Binding-site contacts:
Ligand atom C18 contacts residue LEU366 of chain 1.A at 4.1 Å (hydrophobic).
Ligand atom C11 contacts residue PHE352 of chain 1.A at 4.2 Å (hydrophobic).
Ligand atom C2 contacts residue PHE352 of chain 1.A at 4.3 Å (hydrophobic).
Ligand atom C19 contacts residue ALA362 of chain 1.A at 4.1 Å (hydrophobic).
Ligand atom C21 contacts residue PRO345 of chain 1.A at 4.2 Å (hydrophobic).
Ligand atom C1 contacts residue ALA362 of chain 1.A at 4.5 Å (hydrophobic).
Ligand atom C23 contacts residue PRO345 of chain 1.A at 4.5 Å (hydrophobic).
Ligand atom C26 contacts residue LEU344 of chain 1.A at 4.1 Å (hydrophobic).
Ligand atom C11 contacts residue ILE349 of chain 1.A at 4.1 Å (hydrophobic).
Ligand atom C12 contacts residue ILE349 of chain 1.A at 4.2 Å (hydrophobic).
Ligand atom O1 contacts residue CYS359 of chain 1.A at 3.7 Å.
Ligand atom C1 contacts residue PHE352 of chain 1.A at 3.8 Å (hydrophobic).
Ligand atom C9 contacts residue PHE352 of chain 1.A at 4.3 Å (hydrophobic).
Ligand atom C26 contacts residue PRO345 of chain 1.A at 4.4 Å (hydrophobic).
Ligand atom C12 contacts residue PHE352 of chain 1.A at 4.3 Å (hydrophobic).
Ligand atom C2 contacts residue ALA362 of chain 1.A at 4.1 Å (hydrophobic).
Ligand atom C19 contacts residue LEU366 of chain 1.A at 3.6 Å (hydrophobic).
Ligand atom C12 contacts residue ILE348 of chain 1.A at 4.0 Å (hydrophobic).
Ligand atom O1 contacts residue SER360 of chain 1.A at 2.4 Å (h-bond).
Ligand atom C3 contacts residue SER360 of chain 1.A at 3.4 Å.
Ligand atom C3 contacts residue CYS359 of chain 1.A at 4.2 Å (hydrophobic).
Ligand atom C2 contacts residue SER360 of chain 1.A at 3.3 Å.
Ligand atom C3 contacts residue PHE352 of chain 1.A at 4.4 Å (hydrophobic).
Ligand atom C21 contacts residue ILE348 of chain 1.A at 3.7 Å (hydrophobic).
Ligand atom O1 contacts residue HIS361 of chain 1.A at 4.4 Å.

Sequence of chain 1.A:
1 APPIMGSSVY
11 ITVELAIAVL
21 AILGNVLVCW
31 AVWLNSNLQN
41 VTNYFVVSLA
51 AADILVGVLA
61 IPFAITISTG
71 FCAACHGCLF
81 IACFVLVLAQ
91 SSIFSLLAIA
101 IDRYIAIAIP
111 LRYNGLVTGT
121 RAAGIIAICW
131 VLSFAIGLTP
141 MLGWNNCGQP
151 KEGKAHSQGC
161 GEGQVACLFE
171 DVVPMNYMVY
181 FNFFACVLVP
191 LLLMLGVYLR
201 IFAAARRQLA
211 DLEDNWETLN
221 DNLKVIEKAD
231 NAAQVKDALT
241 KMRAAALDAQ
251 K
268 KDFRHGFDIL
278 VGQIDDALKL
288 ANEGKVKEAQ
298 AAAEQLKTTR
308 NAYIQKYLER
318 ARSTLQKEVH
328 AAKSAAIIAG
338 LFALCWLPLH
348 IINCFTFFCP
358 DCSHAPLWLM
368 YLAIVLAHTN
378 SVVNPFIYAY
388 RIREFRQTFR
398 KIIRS

A small-molecule ligand and the protein it binds are described below.
Small molecule (SMILES): CC(C)CCC[C@@H](C)[C@H]1CC[C@H]2[C@@H]3CC=C4C[C@@H](O)CC[C@]4(C)[C@H]3CC[C@]12C